Binding-site contacts:
Ligand atom C04 contacts residue VAL106 of chain 1.A at 4.1 Å (hydrophobic).
Ligand atom C02 contacts residue THR113 of chain 1.A at 3.8 Å.
Ligand atom N09 contacts residue THR113 of chain 1.A at 3.2 Å (h-bond).
Ligand atom C02 contacts residue ILE74 of chain 1.A at 4.4 Å (hydrophobic).
Ligand atom C02 contacts residue ASP108 of chain 1.A at 4.3 Å.
Ligand atom N09 contacts residue ILE74 of chain 1.A at 4.3 Å.
Ligand atom C04 contacts residue THR113 of chain 1.A at 3.9 Å.
Ligand atom C04 contacts residue ALA115 of chain 1.A at 3.7 Å (hydrophobic).
Ligand atom C07 contacts residue GLN41 of chain 1.A at 4.2 Å.
Ligand atom N20 contacts residue PHE59 of chain 1.A at 3.8 Å.
Ligand atom C07 contacts residue ILE74 of chain 1.A at 3.6 Å (hydrophobic).
Ligand atom C03 contacts residue GLN41 of chain 1.A at 3.8 Å.
Ligand atom N20 contacts residue GLU57 of chain 1.A at 4.4 Å.
Ligand atom C14 contacts residue ILE74 of chain 1.A at 4.1 Å (hydrophobic).
Ligand atom C10 contacts residue ILE74 of chain 1.A at 3.7 Å (hydrophobic).
Ligand atom N20 contacts residue ILE74 of chain 1.A at 4.4 Å.
Ligand atom N09 contacts residue GLN41 of chain 1.A at 3.7 Å.
Ligand atom C11 contacts residue ILE74 of chain 1.A at 3.9 Å (hydrophobic).
Ligand atom C05 contacts residue GLN41 of chain 1.A at 3.8 Å.
Ligand atom C19 contacts residue ILE74 of chain 1.A at 4.1 Å (hydrophobic).
Ligand atom C08 contacts residue GLN41 of chain 1.A at 4.3 Å.
Ligand atom C01 contacts residue ILE74 of chain 1.A at 3.6 Å (hydrophobic).
Ligand atom C02 contacts residue GLN41 of chain 1.A at 3.2 Å.
Ligand atom C15 contacts residue ILE74 of chain 1.A at 4.2 Å (hydrophobic).
Ligand atom C03 contacts residue LEU46 of chain 1.A at 4.2 Å (hydrophobic).
Ligand atom N09 contacts residue ASP108 of chain 1.A at 4.2 Å.
Ligand atom N18 contacts residue THR113 of chain 1.A at 3.6 Å.
Ligand atom C03 contacts residue ILE74 of chain 1.A at 3.8 Å (hydrophobic).
Ligand atom C04 contacts residue GLN41 of chain 1.A at 3.2 Å.
Ligand atom C17 contacts residue ILE74 of chain 1.A at 4.2 Å (hydrophobic).
Ligand atom C06 contacts residue ALA115 of chain 1.A at 3.8 Å (hydrophobic).
Ligand atom C06 contacts residue VAL106 of chain 1.A at 3.6 Å (hydrophobic).
Ligand atom N16 contacts residue THR113 of chain 1.A at 3.9 Å.
Ligand atom C01 contacts residue GLN41 of chain 1.A at 3.5 Å.
Ligand atom C04 contacts residue ASP108 of chain 1.A at 4.2 Å.
Ligand atom C04 contacts residue LYS107 of chain 1.A at 4.2 Å.
Ligand atom N18 contacts residue ILE74 of chain 1.A at 4.4 Å.
Ligand atom C08 contacts residue THR113 of chain 1.A at 3.7 Å.
Ligand atom C06 contacts residue GLN41 of chain 1.A at 3.5 Å.
Ligand atom C08 contacts residue ILE74 of chain 1.A at 4.2 Å (hydrophobic).

The protein below binds the small molecule below.
Small molecule (SMILES): N#C/C(=C\c1c[nH]c2ccccc12)c1n[nH]c(N)c1C#N

Sequence of chain 1.A:
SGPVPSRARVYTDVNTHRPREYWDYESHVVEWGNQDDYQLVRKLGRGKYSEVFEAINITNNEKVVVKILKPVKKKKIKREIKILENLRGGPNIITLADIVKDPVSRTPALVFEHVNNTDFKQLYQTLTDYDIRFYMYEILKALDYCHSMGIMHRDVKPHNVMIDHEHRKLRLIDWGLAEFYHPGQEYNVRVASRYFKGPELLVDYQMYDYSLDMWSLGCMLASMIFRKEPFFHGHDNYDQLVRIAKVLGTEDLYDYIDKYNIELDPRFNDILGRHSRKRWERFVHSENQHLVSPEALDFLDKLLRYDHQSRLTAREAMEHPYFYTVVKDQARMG